Sequence of chain 1.I:
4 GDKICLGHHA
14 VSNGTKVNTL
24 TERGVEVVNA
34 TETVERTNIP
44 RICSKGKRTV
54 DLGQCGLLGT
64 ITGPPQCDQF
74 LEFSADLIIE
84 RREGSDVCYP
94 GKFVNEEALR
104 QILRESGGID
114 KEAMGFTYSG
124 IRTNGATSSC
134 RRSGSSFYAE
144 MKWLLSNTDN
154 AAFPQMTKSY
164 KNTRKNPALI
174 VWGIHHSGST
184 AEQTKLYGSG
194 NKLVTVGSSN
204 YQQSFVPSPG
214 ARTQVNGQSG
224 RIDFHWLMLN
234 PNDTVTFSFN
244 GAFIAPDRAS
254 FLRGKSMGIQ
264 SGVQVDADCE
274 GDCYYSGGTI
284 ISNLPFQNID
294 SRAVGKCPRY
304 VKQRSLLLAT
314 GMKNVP

Binding-site contacts:
Ligand atom C6 contacts residue THR313 of chain 1.I at 4.4 Å.
Ligand atom O5 contacts residue ASN32 of chain 1.I at 2.4 Å (h-bond).
Ligand atom C6 contacts residue THR34 of chain 1.I at 4.0 Å.
Ligand atom C7 contacts residue ASN32 of chain 1.I at 3.5 Å.
Ligand atom C1 contacts residue ASN32 of chain 1.I at 1.4 Å.
Ligand atom C5 contacts residue ASN32 of chain 1.I at 3.7 Å.
Ligand atom O6 contacts residue ASN32 of chain 1.I at 4.1 Å.
Ligand atom C1 contacts residue THR313 of chain 1.I at 3.9 Å.
Ligand atom O6 contacts residue ALA33 of chain 1.I at 4.4 Å.
Ligand atom C3 contacts residue ASN32 of chain 1.I at 3.8 Å.
Ligand atom O7 contacts residue ASN32 of chain 1.I at 3.7 Å.
Ligand atom O5 contacts residue THR313 of chain 1.I at 3.5 Å (h-bond).
Ligand atom C4 contacts residue ASN32 of chain 1.I at 4.1 Å.
Ligand atom O5 contacts residue ALA33 of chain 1.I at 4.5 Å.
Ligand atom O6 contacts residue THR34 of chain 1.I at 3.3 Å.
Ligand atom C2 contacts residue ASN32 of chain 1.I at 2.5 Å.
Ligand atom N2 contacts residue ASN32 of chain 1.I at 3.0 Å (h-bond).
Ligand atom O6 contacts residue THR313 of chain 1.I at 3.1 Å.

This small molecule binds to this protein.
Small molecule (SMILES): CC(=O)N[C@@H]1[C@@H](O)[C@H](O)[C@@H](CO)O[C@H]1O